Sequence of chain 1.C:
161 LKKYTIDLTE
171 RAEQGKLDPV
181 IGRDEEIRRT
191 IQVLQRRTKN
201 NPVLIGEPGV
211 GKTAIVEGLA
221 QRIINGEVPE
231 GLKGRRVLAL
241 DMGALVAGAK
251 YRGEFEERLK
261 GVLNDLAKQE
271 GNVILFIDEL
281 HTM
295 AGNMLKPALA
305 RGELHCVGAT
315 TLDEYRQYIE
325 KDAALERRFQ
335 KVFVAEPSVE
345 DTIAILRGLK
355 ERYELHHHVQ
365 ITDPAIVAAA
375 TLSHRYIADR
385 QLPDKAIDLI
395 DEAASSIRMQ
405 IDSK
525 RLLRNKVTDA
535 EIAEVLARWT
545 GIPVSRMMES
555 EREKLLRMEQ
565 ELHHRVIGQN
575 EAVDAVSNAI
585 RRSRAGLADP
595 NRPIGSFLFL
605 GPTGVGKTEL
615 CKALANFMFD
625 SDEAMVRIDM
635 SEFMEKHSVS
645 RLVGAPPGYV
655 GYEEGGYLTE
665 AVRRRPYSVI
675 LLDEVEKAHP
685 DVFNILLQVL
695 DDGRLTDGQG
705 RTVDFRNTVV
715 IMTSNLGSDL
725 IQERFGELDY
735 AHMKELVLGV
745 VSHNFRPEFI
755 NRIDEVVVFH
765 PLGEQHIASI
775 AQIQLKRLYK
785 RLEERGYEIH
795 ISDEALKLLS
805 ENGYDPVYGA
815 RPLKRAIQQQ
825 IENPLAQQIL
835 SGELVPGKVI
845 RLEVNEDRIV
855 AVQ

Binding-site contacts:
Ligand atom PG contacts residue LYS212 of chain 1.C at 3.6 Å.
Ligand atom C8 contacts residue ALA214 of chain 1.C at 3.5 Å (hydrophobic).
Ligand atom N6 contacts residue ILE181 of chain 1.C at 2.9 Å (h-bond).
Ligand atom N1 contacts residue ILE349 of chain 1.C at 3.6 Å.
Ligand atom O3B contacts residue LYS212 of chain 1.C at 2.7 Å (salt-bridge).
Ligand atom O1A contacts residue THR213 of chain 1.C at 3.5 Å (h-bond).
Ligand atom N6 contacts residue ILE349 of chain 1.C at 3.4 Å.
Ligand atom N3 contacts residue LEU353 of chain 1.C at 3.3 Å.
Ligand atom C1' contacts residue ILE391 of chain 1.C at 3.6 Å (hydrophobic).
Ligand atom S1G contacts residue ASP278 of chain 1.C at 3.2 Å (salt-bridge).
Ligand atom N7 contacts residue GLY211 of chain 1.C at 3.6 Å.
Ligand atom N7 contacts residue ALA214 of chain 1.C at 3.6 Å.
Ligand atom S1G contacts residue THR213 of chain 1.C at 2.7 Å (h-bond).
Ligand atom PG contacts residue ARG331 of chain 1.D at 3.3 Å.
Ligand atom O2B contacts residue LYS212 of chain 1.C at 3.0 Å (salt-bridge).
Ligand atom N6 contacts residue VAL180 of chain 1.C at 3.6 Å.
Ligand atom O3B contacts residue ARG331 of chain 1.D at 2.3 Å (salt-bridge).
Ligand atom C2 contacts residue ILE349 of chain 1.C at 3.6 Å (hydrophobic).
Ligand atom O1B contacts residue LYS212 of chain 1.C at 3.0 Å (salt-bridge).
Ligand atom O1B contacts residue VAL210 of chain 1.C at 3.0 Å (h-bond).
Ligand atom O3G contacts residue ARG332 of chain 1.D at 3.3 Å (salt-bridge).
Ligand atom N1 contacts residue ILE181 of chain 1.C at 3.0 Å (h-bond).
Ligand atom C2 contacts residue VAL180 of chain 1.C at 3.7 Å (hydrophobic).
Ligand atom O4' contacts residue ILE391 of chain 1.C at 3.5 Å.
Ligand atom PG contacts residue THR213 of chain 1.C at 3.3 Å.
Ligand atom N6 contacts residue ARG183 of chain 1.C at 3.3 Å.
Ligand atom O1A contacts residue GLY211 of chain 1.C at 3.2 Å.
Ligand atom C6 contacts residue ILE181 of chain 1.C at 3.4 Å (hydrophobic).
Ligand atom O3A contacts residue ARG331 of chain 1.D at 3.4 Å (salt-bridge).
Ligand atom O1B contacts residue GLY209 of chain 1.C at 3.3 Å.
Ligand atom O2G contacts residue THR213 of chain 1.C at 2.6 Å (h-bond).
Ligand atom PB contacts residue ARG331 of chain 1.D at 3.2 Å.
Ligand atom O1B contacts residue ARG331 of chain 1.D at 3.6 Å.
Ligand atom O3G contacts residue ARG331 of chain 1.D at 2.3 Å (salt-bridge).
Ligand atom C8 contacts residue GLY211 of chain 1.C at 3.5 Å.
Ligand atom PB contacts residue LYS212 of chain 1.C at 3.4 Å.
Ligand atom N1 contacts residue VAL180 of chain 1.C at 3.5 Å.
Ligand atom O1A contacts residue ALA214 of chain 1.C at 3.1 Å (h-bond).
Ligand atom O2B contacts residue THR213 of chain 1.C at 2.6 Å (h-bond).
Ligand atom O1B contacts residue GLY211 of chain 1.C at 2.5 Å (h-bond).

Sequence of chain 1.D:
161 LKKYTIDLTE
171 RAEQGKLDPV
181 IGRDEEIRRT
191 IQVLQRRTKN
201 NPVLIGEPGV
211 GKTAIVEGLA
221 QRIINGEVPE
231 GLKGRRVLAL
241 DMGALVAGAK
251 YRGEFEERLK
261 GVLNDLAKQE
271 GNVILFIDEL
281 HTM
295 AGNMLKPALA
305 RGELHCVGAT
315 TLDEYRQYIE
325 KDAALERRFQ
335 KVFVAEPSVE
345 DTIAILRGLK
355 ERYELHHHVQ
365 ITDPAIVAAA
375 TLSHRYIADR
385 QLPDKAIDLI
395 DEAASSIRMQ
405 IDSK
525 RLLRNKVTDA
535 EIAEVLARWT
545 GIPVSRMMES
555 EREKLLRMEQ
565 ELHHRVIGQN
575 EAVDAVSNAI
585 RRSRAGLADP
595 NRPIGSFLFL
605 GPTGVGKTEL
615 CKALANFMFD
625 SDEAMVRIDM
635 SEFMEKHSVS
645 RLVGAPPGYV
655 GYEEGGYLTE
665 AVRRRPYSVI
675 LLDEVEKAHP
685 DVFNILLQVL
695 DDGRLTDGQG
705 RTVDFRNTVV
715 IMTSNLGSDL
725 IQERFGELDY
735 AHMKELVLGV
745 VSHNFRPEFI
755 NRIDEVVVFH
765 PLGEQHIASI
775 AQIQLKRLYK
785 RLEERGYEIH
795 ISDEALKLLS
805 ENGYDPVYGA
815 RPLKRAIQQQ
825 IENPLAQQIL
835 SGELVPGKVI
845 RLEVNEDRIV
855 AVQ

A small-molecule ligand and the protein it binds are described below.
Small molecule (SMILES): Nc1ncnc2c1ncn2[C@@H]1O[C@H](COP(=O)(O)OP(=O)(O)OP(O)(O)=S)[C@@H](O)[C@H]1O